Sequence of chain 1.A:
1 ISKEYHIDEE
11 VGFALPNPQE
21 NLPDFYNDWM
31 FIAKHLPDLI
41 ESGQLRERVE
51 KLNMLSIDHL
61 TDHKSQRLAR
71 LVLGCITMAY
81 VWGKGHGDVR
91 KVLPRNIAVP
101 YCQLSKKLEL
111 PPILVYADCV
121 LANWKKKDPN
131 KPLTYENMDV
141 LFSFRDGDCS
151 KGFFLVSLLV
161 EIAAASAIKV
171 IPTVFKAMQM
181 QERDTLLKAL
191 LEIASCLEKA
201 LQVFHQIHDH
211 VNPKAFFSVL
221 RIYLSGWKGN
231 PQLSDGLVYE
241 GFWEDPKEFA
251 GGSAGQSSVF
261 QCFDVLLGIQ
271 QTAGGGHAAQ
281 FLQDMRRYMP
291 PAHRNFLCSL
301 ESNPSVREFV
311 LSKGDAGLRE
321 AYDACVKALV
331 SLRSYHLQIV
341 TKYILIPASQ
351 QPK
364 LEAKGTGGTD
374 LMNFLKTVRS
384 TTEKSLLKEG

Binding-site contacts:
Ligand atom OXT contacts residue ILE344 of chain 1.A at 3.5 Å.
Ligand atom OXT contacts residue ARG221 of chain 1.A at 2.7 Å (salt-bridge).
Ligand atom O contacts residue THR369 of chain 1.A at 2.9 Å (h-bond).
Ligand atom CA contacts residue THR369 of chain 1.A at 3.4 Å.
Ligand atom N contacts residue GLY252 of chain 1.A at 4.2 Å.
Ligand atom O contacts residue ARG221 of chain 1.A at 2.9 Å (salt-bridge).
Ligand atom CB contacts residue C821 of chain 1.C at 3.4 Å.
Ligand atom OXT contacts residue PHE216 of chain 1.A at 3.2 Å.
Ligand atom C contacts residue HEM1 of chain 1.E at 3.8 Å.
Ligand atom CA contacts residue PHE216 of chain 1.A at 4.3 Å (hydrophobic).
Ligand atom C contacts residue ILE344 of chain 1.A at 3.8 Å (hydrophobic).
Ligand atom C contacts residue THR369 of chain 1.A at 3.6 Å.
Ligand atom O contacts residue GLY368 of chain 1.A at 3.4 Å.
Ligand atom N contacts residue C821 of chain 1.C at 3.0 Å (h-bond).
Ligand atom OXT contacts residue THR369 of chain 1.A at 4.1 Å.
Ligand atom CB contacts residue THR369 of chain 1.A at 3.3 Å.
Ligand atom CA contacts residue C821 of chain 1.C at 3.5 Å.
Ligand atom C contacts residue ARG221 of chain 1.A at 3.5 Å.
Ligand atom CA contacts residue HEM1 of chain 1.E at 3.5 Å.
Ligand atom O contacts residue ILE344 of chain 1.A at 3.8 Å.
Ligand atom CB contacts residue LEU224 of chain 1.A at 4.2 Å (hydrophobic).
Ligand atom N contacts residue HEM1 of chain 1.E at 2.9 Å (h-bond).
Ligand atom N contacts residue SER253 of chain 1.A at 4.0 Å.
Ligand atom O contacts residue HEM1 of chain 1.E at 3.3 Å.
Ligand atom OXT contacts residue HEM1 of chain 1.E at 4.1 Å.
Ligand atom N contacts residue THR369 of chain 1.A at 3.0 Å (h-bond).
Ligand atom C contacts residue PHE216 of chain 1.A at 4.2 Å (hydrophobic).
Ligand atom CB contacts residue PHE216 of chain 1.A at 3.9 Å (hydrophobic).
Ligand atom CB contacts residue PHE153 of chain 1.A at 3.6 Å (hydrophobic).

A protein and the small-molecule ligand that binds it are described below.
Small molecule (SMILES): C[C@H](N)C(=O)O